Sequence of chain 1.B:
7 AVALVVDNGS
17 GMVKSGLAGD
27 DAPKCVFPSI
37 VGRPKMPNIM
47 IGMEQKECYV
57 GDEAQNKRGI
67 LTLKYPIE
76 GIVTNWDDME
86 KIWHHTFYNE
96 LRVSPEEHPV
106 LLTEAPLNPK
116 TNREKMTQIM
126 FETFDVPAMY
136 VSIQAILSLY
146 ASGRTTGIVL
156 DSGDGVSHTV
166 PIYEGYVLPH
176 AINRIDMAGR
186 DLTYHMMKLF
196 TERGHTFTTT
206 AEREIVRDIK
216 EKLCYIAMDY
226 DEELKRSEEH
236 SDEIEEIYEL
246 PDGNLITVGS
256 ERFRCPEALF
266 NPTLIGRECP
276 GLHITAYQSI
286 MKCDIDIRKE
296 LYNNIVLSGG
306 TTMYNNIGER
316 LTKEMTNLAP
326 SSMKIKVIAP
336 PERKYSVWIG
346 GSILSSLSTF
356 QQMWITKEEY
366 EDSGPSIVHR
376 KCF

Sequence of chain 1.C:
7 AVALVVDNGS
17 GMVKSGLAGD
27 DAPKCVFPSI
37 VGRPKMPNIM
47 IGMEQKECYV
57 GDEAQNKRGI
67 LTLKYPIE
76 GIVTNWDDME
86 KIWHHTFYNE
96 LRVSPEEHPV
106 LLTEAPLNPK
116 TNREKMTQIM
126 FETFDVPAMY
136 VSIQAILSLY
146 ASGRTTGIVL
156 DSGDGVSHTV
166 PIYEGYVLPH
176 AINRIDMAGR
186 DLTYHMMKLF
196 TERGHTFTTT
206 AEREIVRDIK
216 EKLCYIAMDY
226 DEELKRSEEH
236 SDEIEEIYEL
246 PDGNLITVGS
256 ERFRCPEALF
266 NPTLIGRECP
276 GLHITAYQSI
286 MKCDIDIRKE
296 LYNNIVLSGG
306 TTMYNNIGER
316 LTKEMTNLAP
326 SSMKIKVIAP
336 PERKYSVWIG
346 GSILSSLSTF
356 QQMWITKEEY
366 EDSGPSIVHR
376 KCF

Binding-site contacts:
Ligand atom C22 contacts residue THR201 of chain 1.D at 3.4 Å.
Ligand atom C22 contacts residue ILE77 of chain 1.C at 3.5 Å (hydrophobic).
Ligand atom C14 contacts residue LEU245 of chain 1.D at 3.8 Å (hydrophobic).
Ligand atom C29 contacts residue GLY199 of chain 1.D at 3.8 Å.
Ligand atom C25 contacts residue THR201 of chain 1.D at 3.4 Å.
Ligand atom C8 contacts residue GLY199 of chain 1.D at 3.4 Å.
Ligand atom N2 contacts residue THR201 of chain 1.D at 3.3 Å (h-bond).
Ligand atom C23 contacts residue ILE77 of chain 1.C at 3.5 Å (hydrophobic).
Ligand atom C17 contacts residue GLU207 of chain 1.D at 3.4 Å.
Ligand atom O3 contacts residue HIS200 of chain 1.D at 3.8 Å.
Ligand atom C23 contacts residue THR201 of chain 1.D at 3.8 Å.
Ligand atom C12 contacts residue THR201 of chain 1.D at 3.7 Å.
Ligand atom O5 contacts residue THR116 of chain 1.C at 3.3 Å (h-bond).
Ligand atom C24 contacts residue GLY199 of chain 1.D at 3.6 Å.
Ligand atom C24 contacts residue ILE77 of chain 1.C at 3.9 Å (hydrophobic).
Ligand atom C13 contacts residue LEU245 of chain 1.D at 3.6 Å (hydrophobic).
Ligand atom C35 contacts residue LEU250 of chain 1.D at 3.4 Å (hydrophobic).
Ligand atom C17 contacts residue ILE290 of chain 1.B at 3.8 Å (hydrophobic).
Ligand atom O contacts residue HIS200 of chain 1.D at 3.1 Å.
Ligand atom C5 contacts residue HIS200 of chain 1.D at 3.6 Å.
Ligand atom C23 contacts residue GLY199 of chain 1.D at 3.2 Å.
Ligand atom C7 contacts residue GLY199 of chain 1.D at 3.4 Å.
Ligand atom C28 contacts residue ASP181 of chain 1.C at 3.5 Å.
Ligand atom C11 contacts residue THR201 of chain 1.D at 3.8 Å.
Ligand atom C6 contacts residue GLY199 of chain 1.D at 3.3 Å.
Ligand atom N contacts residue GLY199 of chain 1.D at 2.4 Å (h-bond).
Ligand atom C26 contacts residue ARG179 of chain 1.C at 3.8 Å.
Ligand atom O3 contacts residue THR201 of chain 1.D at 2.9 Å (h-bond).
Ligand atom O3 contacts residue GLY199 of chain 1.D at 3.7 Å.
Ligand atom BR contacts residue ASP181 of chain 1.C at 3.2 Å.
Ligand atom C24 contacts residue THR201 of chain 1.D at 3.7 Å.
Ligand atom C5 contacts residue GLY199 of chain 1.D at 3.6 Å.
Ligand atom C27 contacts residue THR201 of chain 1.D at 3.0 Å.
Ligand atom N3 contacts residue ASP181 of chain 1.C at 3.0 Å (salt-bridge).
Ligand atom N3 contacts residue THR201 of chain 1.D at 3.6 Å.
Ligand atom C26 contacts residue THR201 of chain 1.D at 3.0 Å.
Ligand atom C25 contacts residue THR196 of chain 1.D at 3.6 Å.
Ligand atom C16 contacts residue HIS200 of chain 1.D at 3.3 Å.
Ligand atom C24 contacts residue PRO114 of chain 1.C at 3.6 Å (hydrophobic).
Ligand atom BR contacts residue HIC75 of chain 1.C at 3.4 Å.

This protein binds this small molecule.
Small molecule (SMILES): C/C1=C\[C@H](C)C[C@H](C)OC(=O)C[C@H](c2ccc(O)cc2)NC(=O)[C@@H](Cc2c(Br)[nH]c3ccccc23)N(C)C(=O)[C@H](C)NC(=O)[C@@H](C)C1

Sequence of chain 1.D:
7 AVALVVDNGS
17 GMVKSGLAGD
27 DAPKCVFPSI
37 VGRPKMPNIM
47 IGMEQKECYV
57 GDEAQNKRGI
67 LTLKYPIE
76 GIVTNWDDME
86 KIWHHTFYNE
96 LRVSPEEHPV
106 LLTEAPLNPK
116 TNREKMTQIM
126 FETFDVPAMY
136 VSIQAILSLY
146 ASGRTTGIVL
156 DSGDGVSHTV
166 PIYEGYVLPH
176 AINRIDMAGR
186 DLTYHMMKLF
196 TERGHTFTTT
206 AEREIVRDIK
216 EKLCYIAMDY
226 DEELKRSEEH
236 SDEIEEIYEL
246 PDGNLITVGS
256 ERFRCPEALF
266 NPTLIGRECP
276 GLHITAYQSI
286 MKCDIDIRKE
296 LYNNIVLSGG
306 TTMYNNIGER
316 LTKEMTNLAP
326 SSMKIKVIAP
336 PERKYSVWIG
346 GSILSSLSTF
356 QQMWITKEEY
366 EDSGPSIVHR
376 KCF